Sequence of chain 25.A:
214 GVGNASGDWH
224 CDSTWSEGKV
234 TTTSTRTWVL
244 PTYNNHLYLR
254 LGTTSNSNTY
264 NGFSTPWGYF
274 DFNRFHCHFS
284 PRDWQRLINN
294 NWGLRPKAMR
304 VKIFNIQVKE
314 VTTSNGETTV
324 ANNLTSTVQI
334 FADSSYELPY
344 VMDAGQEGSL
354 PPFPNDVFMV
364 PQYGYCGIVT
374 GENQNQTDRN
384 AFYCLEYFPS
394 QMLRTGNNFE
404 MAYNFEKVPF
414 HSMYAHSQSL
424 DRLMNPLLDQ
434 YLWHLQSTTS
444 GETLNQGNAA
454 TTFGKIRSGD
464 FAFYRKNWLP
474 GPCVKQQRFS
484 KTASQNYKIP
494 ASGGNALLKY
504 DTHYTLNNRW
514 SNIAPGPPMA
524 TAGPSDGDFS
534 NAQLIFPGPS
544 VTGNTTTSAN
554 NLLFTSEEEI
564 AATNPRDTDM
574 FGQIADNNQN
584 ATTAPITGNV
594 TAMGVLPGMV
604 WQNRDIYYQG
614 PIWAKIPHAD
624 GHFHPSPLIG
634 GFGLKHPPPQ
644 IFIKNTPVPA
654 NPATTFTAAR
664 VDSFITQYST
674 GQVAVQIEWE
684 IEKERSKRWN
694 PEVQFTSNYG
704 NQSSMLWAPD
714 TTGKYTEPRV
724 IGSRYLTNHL

Binding-site contacts:
Ligand atom N7 contacts residue ASN606 of chain 26.A at 4.2 Å.
Ligand atom C8 contacts residue PRO628 of chain 26.A at 3.8 Å (hydrophobic).
Ligand atom C1' contacts residue HIS627 of chain 26.A at 4.3 Å.
Ligand atom C4 contacts residue PRO412 of chain 26.A at 4.1 Å (hydrophobic).
Ligand atom C6 contacts residue GLY636 of chain 26.A at 3.6 Å.
Ligand atom C1' contacts residue PRO628 of chain 26.A at 3.9 Å (hydrophobic).
Ligand atom C8 contacts residue PRO412 of chain 26.A at 4.3 Å (hydrophobic).
Ligand atom P contacts residue HIS625 of chain 25.A at 3.9 Å.
Ligand atom N6 contacts residue PHE635 of chain 26.A at 3.7 Å.
Ligand atom N1 contacts residue VAL411 of chain 26.A at 4.3 Å.
Ligand atom N9 contacts residue PRO628 of chain 26.A at 3.7 Å.
Ligand atom C5 contacts residue SER629 of chain 26.A at 3.5 Å.
Ligand atom O1P contacts residue HIS625 of chain 25.A at 2.8 Å (h-bond).
Ligand atom N6 contacts residue GLY634 of chain 26.A at 3.8 Å.
Ligand atom C5 contacts residue PRO412 of chain 26.A at 4.2 Å (hydrophobic).
Ligand atom C6 contacts residue PRO412 of chain 26.A at 4.3 Å (hydrophobic).
Ligand atom C6 contacts residue PRO628 of chain 26.A at 2.8 Å (hydrophobic).
Ligand atom C5 contacts residue PRO628 of chain 26.A at 2.7 Å (hydrophobic).
Ligand atom C2' contacts residue HIS627 of chain 26.A at 3.2 Å.
Ligand atom N7 contacts residue HIS627 of chain 26.A at 4.1 Å.
Ligand atom C2 contacts residue GLY636 of chain 26.A at 3.2 Å.
Ligand atom N7 contacts residue PRO628 of chain 26.A at 3.3 Å (h-bond).
Ligand atom C2' contacts residue PRO628 of chain 26.A at 3.6 Å (hydrophobic).
Ligand atom N1 contacts residue PRO628 of chain 26.A at 3.2 Å (h-bond).
Ligand atom C8 contacts residue SER629 of chain 26.A at 4.2 Å.
Ligand atom N3 contacts residue PRO628 of chain 26.A at 3.5 Å (h-bond).
Ligand atom C2 contacts residue PRO628 of chain 26.A at 3.5 Å (hydrophobic).
Ligand atom O2P contacts residue ASP623 of chain 25.A at 3.2 Å (salt-bridge).
Ligand atom N6 contacts residue PRO628 of chain 26.A at 3.4 Å (h-bond).
Ligand atom C4 contacts residue PRO628 of chain 26.A at 3.0 Å (hydrophobic).
Ligand atom N9 contacts residue PRO412 of chain 26.A at 4.2 Å.
Ligand atom N1 contacts residue GLY636 of chain 26.A at 2.9 Å (h-bond).
Ligand atom O3' contacts residue PRO628 of chain 26.A at 4.1 Å.
Ligand atom C3' contacts residue HIS627 of chain 26.A at 4.3 Å.
Ligand atom C8 contacts residue HIS627 of chain 26.A at 3.5 Å.
Ligand atom C6 contacts residue SER629 of chain 26.A at 3.5 Å.
Ligand atom N6 contacts residue GLY636 of chain 26.A at 3.2 Å (h-bond).
Ligand atom N6 contacts residue SER629 of chain 26.A at 3.0 Å (h-bond).
Ligand atom N7 contacts residue PRO412 of chain 26.A at 4.3 Å.
Ligand atom N7 contacts residue SER629 of chain 26.A at 3.1 Å (h-bond).

Sequence of chain 26.A:
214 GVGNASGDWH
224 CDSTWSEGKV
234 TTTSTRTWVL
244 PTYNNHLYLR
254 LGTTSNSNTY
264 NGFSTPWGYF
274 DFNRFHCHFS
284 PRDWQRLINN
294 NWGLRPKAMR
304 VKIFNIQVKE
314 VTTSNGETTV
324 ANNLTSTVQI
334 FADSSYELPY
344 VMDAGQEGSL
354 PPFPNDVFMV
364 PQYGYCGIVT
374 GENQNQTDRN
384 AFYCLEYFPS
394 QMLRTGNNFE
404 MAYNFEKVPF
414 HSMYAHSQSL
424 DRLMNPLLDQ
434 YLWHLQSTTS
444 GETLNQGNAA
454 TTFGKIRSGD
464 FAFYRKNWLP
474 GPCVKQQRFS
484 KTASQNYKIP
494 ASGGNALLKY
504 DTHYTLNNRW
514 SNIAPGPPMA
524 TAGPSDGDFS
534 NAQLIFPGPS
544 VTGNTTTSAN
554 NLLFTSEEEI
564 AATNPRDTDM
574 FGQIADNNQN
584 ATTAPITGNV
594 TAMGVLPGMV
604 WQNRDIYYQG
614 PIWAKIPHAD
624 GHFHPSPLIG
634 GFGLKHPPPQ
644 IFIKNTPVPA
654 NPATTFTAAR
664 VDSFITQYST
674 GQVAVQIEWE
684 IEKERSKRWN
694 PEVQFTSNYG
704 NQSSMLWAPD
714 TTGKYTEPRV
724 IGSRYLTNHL

This small molecule binds to this protein.
Small molecule (SMILES): Nc1ncnc2c1ncn2[C@H]1C[C@H](O)[C@@H](COP(=O)(O)O)O1